Binding-site contacts:
Ligand atom C3 contacts residue VAL414 of chain 1.I at 4.3 Å (hydrophobic).
Ligand atom C6 contacts residue NAG1 of chain 1.HB at 3.7 Å.
Ligand atom O7 contacts residue VAL414 of chain 1.I at 3.0 Å (h-bond).
Ligand atom C2 contacts residue ASN232 of chain 1.I at 2.4 Å.
Ligand atom C4 contacts residue GLU181 of chain 1.I at 3.6 Å.
Ligand atom O5 contacts residue LYS222 of chain 1.I at 4.1 Å.
Ligand atom C7 contacts residue PRO182 of chain 1.I at 4.4 Å (hydrophobic).
Ligand atom C7 contacts residue GLU181 of chain 1.I at 4.1 Å.
Ligand atom C5 contacts residue VAL414 of chain 1.I at 4.0 Å (hydrophobic).
Ligand atom C8 contacts residue VAL224 of chain 1.I at 3.7 Å (hydrophobic).
Ligand atom C3 contacts residue ASN232 of chain 1.I at 3.8 Å.
Ligand atom N2 contacts residue GLU181 of chain 1.I at 4.1 Å.
Ligand atom O7 contacts residue CYS413 of chain 1.I at 3.7 Å.
Ligand atom C1 contacts residue NAG1 of chain 1.HB at 4.1 Å.
Ligand atom C7 contacts residue ASN232 of chain 1.I at 3.5 Å.
Ligand atom N2 contacts residue PHE345 of chain 1.I at 4.4 Å.
Ligand atom O5 contacts residue NAG1 of chain 1.HB at 3.6 Å.
Ligand atom C5 contacts residue GLU181 of chain 1.I at 3.9 Å.
Ligand atom C8 contacts residue PHE345 of chain 1.I at 3.6 Å (hydrophobic).
Ligand atom C7 contacts residue ASN346 of chain 1.I at 4.1 Å.
Ligand atom C3 contacts residue GLU181 of chain 1.I at 3.5 Å.
Ligand atom O7 contacts residue GLU181 of chain 1.I at 3.4 Å (salt-bridge).
Ligand atom O4 contacts residue VAL414 of chain 1.I at 4.1 Å.
Ligand atom C6 contacts residue GLU181 of chain 1.I at 3.0 Å.
Ligand atom C5 contacts residue NAG1 of chain 1.HB at 3.5 Å.
Ligand atom O7 contacts residue VAL224 of chain 1.I at 4.4 Å.
Ligand atom C8 contacts residue VAL414 of chain 1.I at 4.0 Å (hydrophobic).
Ligand atom C4 contacts residue ASN232 of chain 1.I at 4.2 Å.
Ligand atom C2 contacts residue GLU181 of chain 1.I at 3.4 Å.
Ligand atom O6 contacts residue GLU181 of chain 1.I at 4.1 Å.
Ligand atom C7 contacts residue VAL414 of chain 1.I at 3.8 Å (hydrophobic).
Ligand atom C8 contacts residue ASN346 of chain 1.I at 3.6 Å.
Ligand atom O3 contacts residue GLU181 of chain 1.I at 2.9 Å (salt-bridge).
Ligand atom O7 contacts residue PRO182 of chain 1.I at 3.2 Å.
Ligand atom C1 contacts residue ASN232 of chain 1.I at 1.4 Å.
Ligand atom O7 contacts residue ASN232 of chain 1.I at 3.7 Å.
Ligand atom O5 contacts residue ASN232 of chain 1.I at 2.4 Å (h-bond).
Ligand atom C5 contacts residue ASN232 of chain 1.I at 3.7 Å.
Ligand atom O5 contacts residue GLU181 of chain 1.I at 3.6 Å.
Ligand atom N2 contacts residue ASN232 of chain 1.I at 2.8 Å (h-bond).

The protein below binds the small molecule below.
Small molecule (SMILES): CC(=O)N[C@H]1[C@H](O[C@H]2[C@H](O)[C@@H](NC(C)=O)CO[C@@H]2CO)O[C@H](CO)[C@@H](O)[C@@H]1O

Sequence of chain 1.I:
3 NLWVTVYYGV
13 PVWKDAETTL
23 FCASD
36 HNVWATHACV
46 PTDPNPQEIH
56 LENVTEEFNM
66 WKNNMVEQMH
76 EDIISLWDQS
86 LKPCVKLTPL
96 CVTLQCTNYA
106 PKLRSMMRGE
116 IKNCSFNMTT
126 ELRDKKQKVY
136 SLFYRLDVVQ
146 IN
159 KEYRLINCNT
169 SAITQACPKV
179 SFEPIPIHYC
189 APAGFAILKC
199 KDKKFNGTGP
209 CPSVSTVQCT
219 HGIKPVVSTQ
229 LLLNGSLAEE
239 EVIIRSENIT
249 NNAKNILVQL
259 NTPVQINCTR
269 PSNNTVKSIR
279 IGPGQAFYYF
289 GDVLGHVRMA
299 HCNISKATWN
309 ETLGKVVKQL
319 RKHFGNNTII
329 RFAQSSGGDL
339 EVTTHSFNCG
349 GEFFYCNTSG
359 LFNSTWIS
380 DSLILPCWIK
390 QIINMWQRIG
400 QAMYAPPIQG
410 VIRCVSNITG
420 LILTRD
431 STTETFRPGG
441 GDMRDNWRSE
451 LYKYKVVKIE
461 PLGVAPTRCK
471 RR